Sequence of chain 1.B:
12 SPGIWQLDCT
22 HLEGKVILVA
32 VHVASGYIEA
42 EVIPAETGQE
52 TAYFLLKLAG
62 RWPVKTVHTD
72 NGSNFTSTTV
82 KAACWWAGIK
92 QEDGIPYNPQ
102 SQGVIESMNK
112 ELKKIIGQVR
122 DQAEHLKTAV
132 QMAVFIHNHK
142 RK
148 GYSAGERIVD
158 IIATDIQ

Sequence of chain 1.A:
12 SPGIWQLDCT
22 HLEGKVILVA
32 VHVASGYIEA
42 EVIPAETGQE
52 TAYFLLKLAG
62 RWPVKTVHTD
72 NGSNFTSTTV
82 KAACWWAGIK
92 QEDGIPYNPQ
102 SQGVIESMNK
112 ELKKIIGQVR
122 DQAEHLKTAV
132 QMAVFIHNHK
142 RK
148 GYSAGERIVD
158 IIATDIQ

Binding-site contacts:
Ligand atom O39 contacts residue GLN50 of chain 1.A at 3.4 Å.
Ligand atom C31 contacts residue GLU51 of chain 1.A at 3.3 Å.
Ligand atom C16 contacts residue GLN50 of chain 1.A at 3.5 Å.
Ligand atom C6 contacts residue ALA83 of chain 1.A at 3.7 Å (hydrophobic).
Ligand atom O41 contacts residue GLN50 of chain 1.A at 3.6 Å.
Ligand atom C11 contacts residue GLN123 of chain 1.B at 3.6 Å.
Ligand atom C1 contacts residue ALA124 of chain 1.B at 3.6 Å (hydrophobic).
Ligand atom C7 contacts residue GLN123 of chain 1.B at 3.7 Å.
Ligand atom O42 contacts residue ALA84 of chain 1.A at 3.6 Å.
Ligand atom C26 contacts residue ALA53 of chain 1.A at 3.6 Å (hydrophobic).
Ligand atom C3 contacts residue ALA124 of chain 1.B at 3.7 Å (hydrophobic).
Ligand atom C12 contacts residue THR129 of chain 1.B at 3.5 Å.
Ligand atom C4 contacts residue GLU125 of chain 1.B at 3.7 Å.
Ligand atom O35 contacts residue THR129 of chain 1.B at 2.7 Å (h-bond).
Ligand atom O38 contacts residue GLU125 of chain 1.B at 2.8 Å (salt-bridge).
Ligand atom O39 contacts residue GLU51 of chain 1.A at 3.2 Å.
Ligand atom C31 contacts residue TYR54 of chain 1.A at 3.7 Å (hydrophobic).
Ligand atom C17 contacts residue THR129 of chain 1.B at 3.1 Å.
Ligand atom O40 contacts residue HIS126 of chain 1.B at 3.2 Å.
Ligand atom C1 contacts residue GLN123 of chain 1.B at 3.7 Å.
Ligand atom C2 contacts residue GLU125 of chain 1.B at 3.5 Å.
Ligand atom C24 contacts residue THR129 of chain 1.B at 3.2 Å.
Ligand atom C22 contacts residue THR129 of chain 1.B at 3.6 Å.
Ligand atom O42 contacts residue ALA53 of chain 1.A at 3.4 Å.
Ligand atom C3 contacts residue GLN123 of chain 1.B at 3.2 Å.
Ligand atom O35 contacts residue HIS126 of chain 1.B at 2.9 Å (h-bond).
Ligand atom C23 contacts residue GLU51 of chain 1.A at 3.4 Å.
Ligand atom C1 contacts residue ASP122 of chain 1.B at 3.6 Å.
Ligand atom O41 contacts residue TYR54 of chain 1.A at 3.4 Å.
Ligand atom C17 contacts residue GLN50 of chain 1.A at 3.6 Å.
Ligand atom N33 contacts residue GLN123 of chain 1.B at 2.8 Å (h-bond).
Ligand atom O35 contacts residue ALA124 of chain 1.B at 3.4 Å.
Ligand atom C8 contacts residue GLN50 of chain 1.A at 3.6 Å.
Ligand atom C2 contacts residue ALA124 of chain 1.B at 3.7 Å (hydrophobic).
Ligand atom C22 contacts residue GLU125 of chain 1.B at 3.4 Å.
Ligand atom C27 contacts residue GLN123 of chain 1.B at 3.6 Å.
Ligand atom C21 contacts residue GLN123 of chain 1.B at 3.7 Å.
Ligand atom O35 contacts residue GLU125 of chain 1.B at 3.3 Å (salt-bridge).
Ligand atom C7 contacts residue MET133 of chain 1.B at 3.6 Å (hydrophobic).
Ligand atom O40 contacts residue THR129 of chain 1.B at 2.8 Å (h-bond).

A small-molecule ligand and the protein it binds are described below.
Small molecule (SMILES): C=CC[NH+](Cc1ccccc1C(=O)NCc1ccc(OC)cc1)Cc1ccc2c(c1C(=O)O)OC[C@H](CCC(=O)O)O2